Binding-site contacts:
Ligand atom O1A contacts residue HIS61 of chain 1.H at 3.2 Å (h-bond).
Ligand atom O2G contacts residue LYS206 of chain 1.H at 3.5 Å (salt-bridge).
Ligand atom PA contacts residue FE1 of chain 1.QB at 3.2 Å.
Ligand atom C4' contacts residue ARG58 of chain 1.H at 3.5 Å.
Ligand atom O2A contacts residue HIS104 of chain 1.H at 3.3 Å (h-bond).
Ligand atom C2 contacts residue HIS109 of chain 1.H at 3.6 Å.
Ligand atom C5 contacts residue HIS109 of chain 1.H at 3.5 Å.
Ligand atom O5' contacts residue HIS109 of chain 1.H at 3.0 Å (h-bond).
Ligand atom O1A contacts residue FE1 of chain 1.QB at 1.9 Å.
Ligand atom PG contacts residue MG1 of chain 1.RB at 3.5 Å.
Ligand atom O2G contacts residue ARG260 of chain 1.H at 3.1 Å (salt-bridge).
Ligand atom O1B contacts residue ASP205 of chain 1.H at 3.4 Å (salt-bridge).
Ligand atom O2A contacts residue ASP101 of chain 1.H at 2.9 Å (salt-bridge).
Ligand atom O3' contacts residue ASP213 of chain 1.H at 2.6 Å (salt-bridge).
Ligand atom C4 contacts residue HIS109 of chain 1.H at 3.6 Å.
Ligand atom O2G contacts residue TYR209 of chain 1.H at 2.6 Å (h-bond).
Ligand atom C6 contacts residue HIS109 of chain 1.H at 3.3 Å.
Ligand atom N4 contacts residue GLN269 of chain 1.H at 3.5 Å (h-bond).
Ligand atom PA contacts residue ASP205 of chain 1.H at 3.6 Å.
Ligand atom O1G contacts residue MG1 of chain 1.RB at 2.0 Å.
Ligand atom O1A contacts residue ASP205 of chain 1.H at 3.1 Å (salt-bridge).
Ligand atom O1G contacts residue LYS206 of chain 1.H at 2.8 Å (salt-bridge).
Ligand atom O4' contacts residue HIS109 of chain 1.H at 3.3 Å.
Ligand atom PA contacts residue ARG58 of chain 1.H at 3.4 Å.
Ligand atom PG contacts residue LYS206 of chain 1.H at 3.5 Å.
Ligand atom O1B contacts residue MG1 of chain 1.RB at 2.5 Å.
Ligand atom O1A contacts residue ARG58 of chain 1.H at 2.7 Å (salt-bridge).
Ligand atom O2A contacts residue HIS127 of chain 1.H at 2.8 Å (h-bond).
Ligand atom N1 contacts residue HIS109 of chain 1.H at 3.3 Å.
Ligand atom O1A contacts residue ASP101 of chain 1.H at 2.8 Å (salt-bridge).
Ligand atom C3' contacts residue ASP213 of chain 1.H at 3.4 Å.
Ligand atom C3' contacts residue TYR209 of chain 1.H at 3.4 Å (hydrophobic).
Ligand atom O3' contacts residue TYR209 of chain 1.H at 3.6 Å.
Ligand atom O5' contacts residue ARG58 of chain 1.H at 3.3 Å (salt-bridge).
Ligand atom O4' contacts residue ARG58 of chain 1.H at 3.1 Å (salt-bridge).
Ligand atom O3' contacts residue GLN43 of chain 1.H at 2.9 Å (h-bond).
Ligand atom O2B contacts residue HIS109 of chain 1.H at 3.7 Å.
Ligand atom O2 contacts residue LEU44 of chain 1.H at 3.5 Å.
Ligand atom N3A contacts residue ASP205 of chain 1.H at 2.9 Å (salt-bridge).
Ligand atom O3G contacts residue ARG260 of chain 1.H at 3.4 Å (salt-bridge).

Sequence of chain 1.H:
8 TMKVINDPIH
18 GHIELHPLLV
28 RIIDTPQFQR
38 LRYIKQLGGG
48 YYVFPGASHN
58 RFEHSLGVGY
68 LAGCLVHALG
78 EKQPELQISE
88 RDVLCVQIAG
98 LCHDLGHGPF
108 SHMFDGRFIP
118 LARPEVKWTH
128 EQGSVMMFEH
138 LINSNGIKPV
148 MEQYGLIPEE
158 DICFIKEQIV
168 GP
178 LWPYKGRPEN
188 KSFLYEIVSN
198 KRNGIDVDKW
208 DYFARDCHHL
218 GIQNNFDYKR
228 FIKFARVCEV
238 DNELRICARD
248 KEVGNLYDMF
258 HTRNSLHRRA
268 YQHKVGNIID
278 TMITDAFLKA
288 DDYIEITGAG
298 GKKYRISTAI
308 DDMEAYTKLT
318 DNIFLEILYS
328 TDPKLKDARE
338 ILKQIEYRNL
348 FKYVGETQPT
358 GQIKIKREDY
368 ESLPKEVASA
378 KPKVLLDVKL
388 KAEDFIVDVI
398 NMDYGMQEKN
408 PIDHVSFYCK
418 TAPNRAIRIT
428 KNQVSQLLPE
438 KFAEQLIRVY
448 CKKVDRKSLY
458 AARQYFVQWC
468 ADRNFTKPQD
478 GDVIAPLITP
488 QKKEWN

This protein binds this small molecule.
Small molecule (SMILES): Nc1ccn([C@H]2C[C@H](O)[C@@H](COP(=O)(O)NP(=O)(O)OP(=O)(O)O)O2)c(=O)n1